Sequence of chain 51.B:
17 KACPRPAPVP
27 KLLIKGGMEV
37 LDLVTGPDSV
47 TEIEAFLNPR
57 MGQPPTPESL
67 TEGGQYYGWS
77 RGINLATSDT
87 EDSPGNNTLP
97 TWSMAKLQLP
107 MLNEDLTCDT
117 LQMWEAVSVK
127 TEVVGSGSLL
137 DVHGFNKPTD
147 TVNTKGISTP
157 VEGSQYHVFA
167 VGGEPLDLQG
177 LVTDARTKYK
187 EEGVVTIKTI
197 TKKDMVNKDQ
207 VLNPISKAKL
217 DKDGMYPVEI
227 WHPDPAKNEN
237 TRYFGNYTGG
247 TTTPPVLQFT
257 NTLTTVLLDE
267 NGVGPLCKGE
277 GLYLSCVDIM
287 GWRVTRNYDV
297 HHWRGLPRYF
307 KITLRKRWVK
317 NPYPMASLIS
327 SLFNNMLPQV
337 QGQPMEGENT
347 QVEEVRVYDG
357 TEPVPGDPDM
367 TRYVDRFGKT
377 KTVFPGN

Binding-site contacts:
Ligand atom N5 contacts residue TYR72 of chain 51.A at 3.4 Å (h-bond).
Ligand atom O4 contacts residue ILE79 of chain 51.A at 4.0 Å.
Ligand atom C1 contacts residue SER89 of chain 51.A at 3.5 Å.
Ligand atom O1A contacts residue HIS298 of chain 51.A at 3.9 Å.
Ligand atom O6 contacts residue ASN93 of chain 51.A at 3.0 Å (h-bond).
Ligand atom O4 contacts residue GLY78 of chain 51.A at 3.1 Å.
Ligand atom O8 contacts residue TYR72 of chain 51.A at 4.3 Å.
Ligand atom C3 contacts residue HIS298 of chain 51.A at 3.6 Å.
Ligand atom C3 contacts residue VAL296 of chain 51.A at 3.7 Å (hydrophobic).
Ligand atom C3 contacts residue GLY78 of chain 51.A at 3.6 Å.
Ligand atom C4 contacts residue TYR72 of chain 51.A at 3.8 Å (hydrophobic).
Ligand atom O1A contacts residue SER89 of chain 51.A at 3.1 Å (h-bond).
Ligand atom O1B contacts residue SER89 of chain 51.A at 3.1 Å (h-bond).
Ligand atom C6 contacts residue ASN93 of chain 51.A at 3.0 Å.
Ligand atom O1A contacts residue ARG77 of chain 51.A at 3.2 Å (salt-bridge).
Ligand atom C1 contacts residue TYR72 of chain 51.A at 4.1 Å (hydrophobic).
Ligand atom C4 contacts residue ASN93 of chain 51.A at 4.2 Å.
Ligand atom O8 contacts residue ARG77 of chain 51.A at 3.2 Å (salt-bridge).
Ligand atom O10 contacts residue THR291 of chain 51.A at 4.3 Å.
Ligand atom C4 contacts residue HIS298 of chain 51.A at 3.2 Å.
Ligand atom C6 contacts residue TYR72 of chain 51.A at 4.0 Å (hydrophobic).
Ligand atom O1A contacts residue GLY78 of chain 51.A at 3.2 Å (h-bond).
Ligand atom C1 contacts residue GLY78 of chain 51.A at 3.7 Å.
Ligand atom C5 contacts residue TYR72 of chain 51.A at 3.9 Å (hydrophobic).
Ligand atom C3 contacts residue GLY78 of chain 51.A at 4.0 Å.
Ligand atom C2 contacts residue GLY78 of chain 51.A at 3.9 Å.
Ligand atom C1 contacts residue LYS186 of chain 51.A at 3.9 Å.
Ligand atom O1A contacts residue LYS186 of chain 51.A at 2.8 Å (salt-bridge).
Ligand atom O4 contacts residue VAL296 of chain 51.A at 3.9 Å.
Ligand atom C5 contacts residue ASN93 of chain 51.A at 3.6 Å.
Ligand atom C11 contacts residue ASP85 of chain 51.B at 4.0 Å.
Ligand atom O4 contacts residue THR291 of chain 51.A at 3.5 Å.
Ligand atom O1A contacts residue TYR72 of chain 51.A at 3.5 Å.
Ligand atom O1B contacts residue ARG77 of chain 51.A at 2.9 Å (salt-bridge).
Ligand atom O1B contacts residue TYR72 of chain 51.A at 4.1 Å.
Ligand atom O3 contacts residue GLY78 of chain 51.A at 3.3 Å.
Ligand atom C1 contacts residue ARG77 of chain 51.A at 3.6 Å.
Ligand atom O4 contacts residue HIS298 of chain 51.A at 2.7 Å (h-bond).
Ligand atom O4 contacts residue ASN80 of chain 51.A at 4.3 Å.
Ligand atom C4 contacts residue GLY78 of chain 51.A at 3.4 Å.

Sequence of chain 51.A:
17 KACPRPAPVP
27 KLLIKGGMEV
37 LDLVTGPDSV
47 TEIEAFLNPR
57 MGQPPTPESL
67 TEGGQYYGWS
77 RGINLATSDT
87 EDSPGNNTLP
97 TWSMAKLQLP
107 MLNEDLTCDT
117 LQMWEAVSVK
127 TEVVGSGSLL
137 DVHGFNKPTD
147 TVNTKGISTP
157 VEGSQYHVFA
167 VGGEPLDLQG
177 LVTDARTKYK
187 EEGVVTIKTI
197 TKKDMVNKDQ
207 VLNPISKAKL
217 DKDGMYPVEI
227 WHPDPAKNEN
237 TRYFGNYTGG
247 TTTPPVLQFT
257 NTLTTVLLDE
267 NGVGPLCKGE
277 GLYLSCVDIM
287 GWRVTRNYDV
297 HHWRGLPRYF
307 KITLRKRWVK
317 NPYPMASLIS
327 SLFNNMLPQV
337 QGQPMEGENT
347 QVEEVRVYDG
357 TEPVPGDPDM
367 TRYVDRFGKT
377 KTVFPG

A protein and the small-molecule ligand that binds it are described below.
Small molecule (SMILES): CC(=O)N[C@@H]1[C@@H](O[C@@H]2O[C@H](CO)[C@H](O)[C@H](O[C@]3(C(=O)O)C[C@H](O)[C@@H](NC(C)=O)[C@H]([C@H](O)[C@H](O)CO)O3)[C@H]2O)[C@H](O)[C@@H](CO[C@]2(C(=O)O)C[C@H](O)[C@@H](NC(C)=O)[C@H]([C@H](O)[C@H](O)CO)O2)O[C@H]1O